The small molecule below binds the protein below.
Small molecule (SMILES): O=c1ccn([C@@H]2O[C@H](CO[P](=O)(O)O[P](=O)(O)O[C@H]3O[C@H](CO)[C@H](O)[C@H](O)[C@H]3O)[C@@H](O)[C@H]2O)c(=O)[nH]1

Binding-site contacts:
Ligand atom PB contacts residue MN1 of chain 2.B at 3.4 Å.
Ligand atom O3D contacts residue VAL156 of chain 2.A at 3.1 Å (h-bond).
Ligand atom O3' contacts residue ALA212 of chain 2.A at 3.2 Å (h-bond).
Ligand atom N3 contacts residue TYR70 of chain 2.A at 3.3 Å.
Ligand atom O2' contacts residue ASP155 of chain 2.A at 2.7 Å (salt-bridge).
Ligand atom O6' contacts residue TRP125 of chain 2.A at 3.5 Å.
Ligand atom O3' contacts residue ARG132 of chain 2.A at 2.8 Å (salt-bridge).
Ligand atom O3' contacts residue GLY211 of chain 2.A at 3.0 Å.
Ligand atom C3' contacts residue ASP155 of chain 2.A at 3.5 Å.
Ligand atom C4' contacts residue SER129 of chain 2.A at 3.3 Å.
Ligand atom O4' contacts residue ASP246 of chain 2.A at 2.8 Å (salt-bridge).
Ligand atom C4 contacts residue TYR70 of chain 2.A at 3.3 Å (hydrophobic).
Ligand atom O2 contacts residue TYR70 of chain 2.A at 3.5 Å.
Ligand atom O1B contacts residue ASP155 of chain 2.A at 3.4 Å (salt-bridge).
Ligand atom O6' contacts residue HIS245 of chain 2.A at 2.8 Å (h-bond).
Ligand atom N3 contacts residue ILE67 of chain 2.A at 2.8 Å (h-bond).
Ligand atom C6' contacts residue TRP244 of chain 2.A at 3.5 Å (hydrophobic).
Ligand atom O3D contacts residue ASP155 of chain 2.A at 3.2 Å.
Ligand atom O3A contacts residue ARG296 of chain 2.A at 3.0 Å (salt-bridge).
Ligand atom O2A contacts residue LYS290 of chain 2.A at 3.5 Å (salt-bridge).
Ligand atom O2B contacts residue ARG296 of chain 2.A at 3.2 Å (salt-bridge).
Ligand atom O2A contacts residue TYR70 of chain 2.A at 2.6 Å (h-bond).
Ligand atom C3' contacts residue ARG132 of chain 2.A at 3.4 Å.
Ligand atom O2 contacts residue ILE67 of chain 2.A at 2.9 Å (h-bond).
Ligand atom C4' contacts residue ASP246 of chain 2.A at 3.3 Å.
Ligand atom C2D contacts residue PHE65 of chain 2.A at 3.4 Å (hydrophobic).
Ligand atom O2A contacts residue ARG296 of chain 2.A at 3.3 Å (salt-bridge).
Ligand atom O1A contacts residue MN1 of chain 2.B at 2.2 Å.
Ligand atom O3' contacts residue ASP155 of chain 2.A at 2.8 Å (salt-bridge).
Ligand atom O1B contacts residue MN1 of chain 2.B at 2.1 Å.
Ligand atom C2 contacts residue TYR70 of chain 2.A at 3.5 Å (hydrophobic).
Ligand atom O2' contacts residue ALA212 of chain 2.A at 3.2 Å.
Ligand atom O2D contacts residue PHE65 of chain 2.A at 2.7 Å (h-bond).
Ligand atom O4 contacts residue TYR70 of chain 2.A at 3.5 Å.
Ligand atom O3D contacts residue ASP157 of chain 2.A at 3.0 Å (salt-bridge).
Ligand atom O1A contacts residue ASP157 of chain 2.A at 3.0 Å (salt-bridge).
Ligand atom PA contacts residue MN1 of chain 2.B at 3.5 Å.
Ligand atom O4' contacts residue GLU247 of chain 2.A at 3.3 Å.
Ligand atom O1A contacts residue ASP155 of chain 2.A at 3.2 Å (salt-bridge).
Ligand atom O2 contacts residue PHE65 of chain 2.A at 3.4 Å (h-bond).

Sequence of chain 2.A:
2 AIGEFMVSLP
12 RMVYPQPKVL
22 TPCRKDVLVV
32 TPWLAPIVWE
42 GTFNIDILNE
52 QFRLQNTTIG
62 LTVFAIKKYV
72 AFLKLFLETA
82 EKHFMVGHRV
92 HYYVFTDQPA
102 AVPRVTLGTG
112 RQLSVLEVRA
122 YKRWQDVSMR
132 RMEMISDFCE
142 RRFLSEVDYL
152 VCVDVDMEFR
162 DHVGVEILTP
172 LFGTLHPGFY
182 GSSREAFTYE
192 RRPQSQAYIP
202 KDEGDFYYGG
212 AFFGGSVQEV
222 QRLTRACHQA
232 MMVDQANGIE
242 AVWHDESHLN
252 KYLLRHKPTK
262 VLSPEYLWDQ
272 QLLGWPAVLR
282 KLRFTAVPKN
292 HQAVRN